Binding-site contacts:
Ligand atom C5 contacts residue SER96 of chain 1.G at 3.8 Å.
Ligand atom O4 contacts residue CYS480 of chain 1.B at 3.9 Å.
Ligand atom C7 contacts residue ASN59 of chain 1.F at 3.2 Å.
Ligand atom C6 contacts residue PHE486 of chain 1.B at 3.9 Å (hydrophobic).
Ligand atom C3 contacts residue VAL483 of chain 1.B at 3.8 Å (hydrophobic).
Ligand atom O7 contacts residue THR58 of chain 1.F at 2.9 Å (h-bond).
Ligand atom C4 contacts residue CYS480 of chain 1.B at 3.3 Å (hydrophobic).
Ligand atom O5 contacts residue SER96 of chain 1.G at 3.7 Å.
Ligand atom C5 contacts residue VAL483 of chain 1.B at 4.0 Å (hydrophobic).
Ligand atom C3 contacts residue CYS480 of chain 1.B at 3.2 Å (hydrophobic).
Ligand atom O6 contacts residue VAL483 of chain 1.B at 3.8 Å.
Ligand atom C6 contacts residue ASN97 of chain 1.G at 3.3 Å.
Ligand atom C3 contacts residue ASN59 of chain 1.F at 3.8 Å.
Ligand atom O3 contacts residue PRO479 of chain 1.B at 3.6 Å.
Ligand atom O3 contacts residue ASN481 of chain 1.B at 2.7 Å (h-bond).
Ligand atom C8 contacts residue SER96 of chain 1.G at 3.6 Å.
Ligand atom O5 contacts residue ASN59 of chain 1.F at 2.4 Å (h-bond).
Ligand atom O4 contacts residue THR478 of chain 1.B at 3.9 Å.
Ligand atom O5 contacts residue ASN97 of chain 1.G at 3.8 Å.
Ligand atom C6 contacts residue SER96 of chain 1.G at 3.5 Å.
Ligand atom C6 contacts residue ASN97 of chain 1.G at 3.7 Å.
Ligand atom O3 contacts residue CYS480 of chain 1.B at 2.9 Å (h-bond).
Ligand atom C5 contacts residue ASN97 of chain 1.G at 3.6 Å.
Ligand atom O4 contacts residue PRO479 of chain 1.B at 2.8 Å (h-bond).
Ligand atom C1 contacts residue ASN97 of chain 1.G at 3.8 Å.
Ligand atom C5 contacts residue ASN97 of chain 1.G at 3.9 Å.
Ligand atom C4 contacts residue PRO479 of chain 1.B at 3.7 Å (hydrophobic).
Ligand atom N2 contacts residue ASN59 of chain 1.F at 2.9 Å (h-bond).
Ligand atom C2 contacts residue ASN59 of chain 1.F at 2.5 Å.
Ligand atom C4 contacts residue VAL483 of chain 1.B at 4.1 Å (hydrophobic).
Ligand atom C3 contacts residue ASN481 of chain 1.B at 4.1 Å.
Ligand atom O5 contacts residue ASN97 of chain 1.G at 2.9 Å (h-bond).
Ligand atom C7 contacts residue THR58 of chain 1.F at 3.4 Å.
Ligand atom O6 contacts residue ASN97 of chain 1.G at 3.9 Å.
Ligand atom O7 contacts residue ASN59 of chain 1.F at 3.2 Å (h-bond).
Ligand atom C5 contacts residue ASN59 of chain 1.F at 3.6 Å.
Ligand atom C8 contacts residue THR58 of chain 1.F at 3.6 Å.
Ligand atom C6 contacts residue CYS488 of chain 1.B at 4.0 Å (hydrophobic).
Ligand atom O5 contacts residue VAL483 of chain 1.B at 3.8 Å.
Ligand atom C1 contacts residue ASN59 of chain 1.F at 1.4 Å.

Sequence of chain 1.F:
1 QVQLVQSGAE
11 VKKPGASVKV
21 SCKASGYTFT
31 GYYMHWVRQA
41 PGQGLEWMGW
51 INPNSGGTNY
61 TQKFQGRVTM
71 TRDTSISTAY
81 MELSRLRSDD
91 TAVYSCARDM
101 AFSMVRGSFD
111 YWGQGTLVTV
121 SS

Sequence of chain 1.G:
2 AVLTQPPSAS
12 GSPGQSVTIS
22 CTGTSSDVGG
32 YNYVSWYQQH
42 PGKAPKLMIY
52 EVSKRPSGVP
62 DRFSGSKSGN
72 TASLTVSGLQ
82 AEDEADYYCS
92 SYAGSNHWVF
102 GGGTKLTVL

This protein binds this small molecule.
Small molecule (SMILES): CC(=O)N[C@H]1[C@H](O[C@H]2[C@H](O)[C@@H](NC(C)=O)CO[C@@H]2CO[C@@H]2O[C@@H](C)[C@@H](O)[C@@H](O)[C@@H]2O)O[C@H](CO)[C@@H](O)[C@@H]1O

Sequence of chain 1.B:
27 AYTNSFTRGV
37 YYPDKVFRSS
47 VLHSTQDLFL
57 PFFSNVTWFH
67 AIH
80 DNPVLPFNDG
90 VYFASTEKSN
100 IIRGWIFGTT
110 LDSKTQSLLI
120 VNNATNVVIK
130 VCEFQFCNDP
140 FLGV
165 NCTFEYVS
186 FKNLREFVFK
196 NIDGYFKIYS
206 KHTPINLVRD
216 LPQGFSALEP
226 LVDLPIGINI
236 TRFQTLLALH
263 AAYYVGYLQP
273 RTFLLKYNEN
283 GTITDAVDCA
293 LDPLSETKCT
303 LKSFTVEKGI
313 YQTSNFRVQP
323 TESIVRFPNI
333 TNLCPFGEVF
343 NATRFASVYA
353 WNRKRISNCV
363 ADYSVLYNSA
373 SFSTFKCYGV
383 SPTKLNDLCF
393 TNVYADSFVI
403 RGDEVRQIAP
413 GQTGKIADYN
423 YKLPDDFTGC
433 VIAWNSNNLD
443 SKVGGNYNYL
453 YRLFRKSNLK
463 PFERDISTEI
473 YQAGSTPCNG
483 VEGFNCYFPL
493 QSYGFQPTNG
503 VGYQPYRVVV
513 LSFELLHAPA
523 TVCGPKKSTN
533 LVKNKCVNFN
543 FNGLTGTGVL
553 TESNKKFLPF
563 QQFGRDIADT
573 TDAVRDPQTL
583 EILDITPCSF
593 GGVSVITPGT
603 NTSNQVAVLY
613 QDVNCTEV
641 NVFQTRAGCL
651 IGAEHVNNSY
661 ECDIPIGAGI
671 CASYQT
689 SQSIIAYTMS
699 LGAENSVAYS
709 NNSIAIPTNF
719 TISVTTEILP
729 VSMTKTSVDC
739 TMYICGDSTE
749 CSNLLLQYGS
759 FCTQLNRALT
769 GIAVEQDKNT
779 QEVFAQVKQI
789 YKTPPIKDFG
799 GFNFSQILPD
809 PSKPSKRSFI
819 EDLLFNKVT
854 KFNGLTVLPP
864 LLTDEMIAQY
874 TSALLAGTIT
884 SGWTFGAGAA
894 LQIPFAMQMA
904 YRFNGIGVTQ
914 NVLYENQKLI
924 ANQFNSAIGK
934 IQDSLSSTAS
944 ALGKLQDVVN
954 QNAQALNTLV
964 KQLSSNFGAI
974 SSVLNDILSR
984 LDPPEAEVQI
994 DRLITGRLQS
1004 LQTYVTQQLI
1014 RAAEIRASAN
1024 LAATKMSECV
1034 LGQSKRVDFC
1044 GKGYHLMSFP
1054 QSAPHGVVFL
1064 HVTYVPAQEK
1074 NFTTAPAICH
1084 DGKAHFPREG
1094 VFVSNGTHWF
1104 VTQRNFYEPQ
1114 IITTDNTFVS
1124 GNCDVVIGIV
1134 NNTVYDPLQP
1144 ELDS